Binding-site contacts:
Ligand atom C05 contacts residue PHE107 of chain 1.A at 4.3 Å (hydrophobic).
Ligand atom C10 contacts residue GLU103 of chain 1.A at 4.2 Å.
Ligand atom C03 contacts residue PHE107 of chain 1.A at 3.6 Å (hydrophobic).
Ligand atom C04 contacts residue PHE107 of chain 1.A at 3.7 Å (hydrophobic).
Ligand atom C05 contacts residue HIS106 of chain 1.A at 3.7 Å.
Ligand atom C01 contacts residue PHE107 of chain 1.A at 4.1 Å (hydrophobic).
Ligand atom C09 contacts residue GLU103 of chain 1.A at 3.7 Å.
Ligand atom C09 contacts residue PRO102 of chain 1.A at 3.9 Å (hydrophobic).
Ligand atom C01 contacts residue ARG71 of chain 1.A at 3.5 Å.
Ligand atom O02 contacts residue PRO72 of chain 1.A at 4.5 Å.
Ligand atom C01 contacts residue PRO72 of chain 1.A at 4.1 Å (hydrophobic).
Ligand atom C04 contacts residue HIS106 of chain 1.A at 4.3 Å.
Ligand atom C01 contacts residue ASP68 of chain 1.A at 3.6 Å.
Ligand atom C08 contacts residue PRO102 of chain 1.A at 3.7 Å (hydrophobic).
Ligand atom N11 contacts residue PHE107 of chain 1.A at 4.0 Å.
Ligand atom O02 contacts residue ASP68 of chain 1.A at 3.9 Å.
Ligand atom C08 contacts residue HIS106 of chain 1.A at 4.0 Å.
Ligand atom N11 contacts residue GLU103 of chain 1.A at 4.3 Å.
Ligand atom C08 contacts residue GLU103 of chain 1.A at 4.3 Å.
Ligand atom C10 contacts residue PHE107 of chain 1.A at 4.5 Å (hydrophobic).
Ligand atom N07 contacts residue HIS106 of chain 1.A at 3.6 Å.
Ligand atom O02 contacts residue PHE107 of chain 1.A at 3.8 Å.
Ligand atom C01 contacts residue GLU103 of chain 1.A at 3.7 Å.
Ligand atom C06 contacts residue HIS106 of chain 1.A at 3.9 Å.

Sequence of chain 1.A:
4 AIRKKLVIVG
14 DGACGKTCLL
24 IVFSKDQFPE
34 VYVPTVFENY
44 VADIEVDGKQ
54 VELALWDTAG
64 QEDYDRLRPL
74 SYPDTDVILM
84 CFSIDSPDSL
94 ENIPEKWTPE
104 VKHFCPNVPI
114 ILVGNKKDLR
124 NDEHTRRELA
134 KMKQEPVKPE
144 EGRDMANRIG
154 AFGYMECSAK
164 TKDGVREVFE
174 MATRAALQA

This protein binds this small molecule.
Small molecule (SMILES): COc1ccc2[nH]ccc2n1